This small molecule binds to this protein.
Small molecule (SMILES): CC(=O)N[C@@H]1[C@@H](O)[C@H](O)[C@@H](CO)O[C@H]1O

Sequence of chain 1.A:
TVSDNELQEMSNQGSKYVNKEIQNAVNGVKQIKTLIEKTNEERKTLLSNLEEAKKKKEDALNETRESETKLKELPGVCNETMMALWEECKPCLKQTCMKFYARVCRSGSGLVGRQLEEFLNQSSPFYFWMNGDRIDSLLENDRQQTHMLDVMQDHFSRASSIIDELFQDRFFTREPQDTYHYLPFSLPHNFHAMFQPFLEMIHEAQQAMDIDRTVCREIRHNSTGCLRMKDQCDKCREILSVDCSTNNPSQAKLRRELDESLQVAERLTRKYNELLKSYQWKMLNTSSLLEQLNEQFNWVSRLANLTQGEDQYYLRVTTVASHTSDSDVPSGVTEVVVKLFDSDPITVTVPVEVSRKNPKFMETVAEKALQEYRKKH

Binding-site contacts:
Ligand atom C3 contacts residue GLU60 of chain 1.A at 4.2 Å.
Ligand atom C5 contacts residue GLU60 of chain 1.A at 3.8 Å.
Ligand atom C4 contacts residue GLU60 of chain 1.A at 4.2 Å.
Ligand atom C2 contacts residue ASP61 of chain 1.A at 4.0 Å.
Ligand atom O4 contacts residue GLU60 of chain 1.A at 3.9 Å.
Ligand atom C3 contacts residue ASP61 of chain 1.A at 4.0 Å.
Ligand atom C4 contacts residue ASN64 of chain 1.A at 4.3 Å.
Ligand atom C5 contacts residue ASN64 of chain 1.A at 3.7 Å.
Ligand atom O5 contacts residue ASN64 of chain 1.A at 2.5 Å (h-bond).
Ligand atom C8 contacts residue ASN64 of chain 1.A at 4.2 Å.
Ligand atom N2 contacts residue ASP61 of chain 1.A at 2.9 Å (salt-bridge).
Ligand atom O7 contacts residue ASN64 of chain 1.A at 3.5 Å (h-bond).
Ligand atom C1 contacts residue ASN64 of chain 1.A at 1.4 Å.
Ligand atom O3 contacts residue ASP61 of chain 1.A at 4.0 Å.
Ligand atom C1 contacts residue GLU60 of chain 1.A at 4.1 Å.
Ligand atom C2 contacts residue ASN64 of chain 1.A at 2.4 Å.
Ligand atom C7 contacts residue ASN64 of chain 1.A at 3.2 Å.
Ligand atom C3 contacts residue ASN64 of chain 1.A at 3.7 Å.
Ligand atom N2 contacts residue ASN64 of chain 1.A at 2.7 Å (h-bond).
Ligand atom C7 contacts residue ASP61 of chain 1.A at 3.5 Å.
Ligand atom C8 contacts residue ASP61 of chain 1.A at 3.2 Å.